Binding-site contacts:
Ligand atom C3 contacts residue GLN151 of chain 1.A at 4.3 Å.
Ligand atom O4 contacts residue GLN151 of chain 1.A at 2.9 Å (h-bond).
Ligand atom C5 contacts residue GLN151 of chain 1.A at 3.6 Å.
Ligand atom O2 contacts residue ASN154 of chain 1.A at 4.2 Å.
Ligand atom O2 contacts residue THR152 of chain 1.A at 3.9 Å.
Ligand atom C4 contacts residue GLN151 of chain 1.A at 4.2 Å.
Ligand atom O4 contacts residue SER94 of chain 1.A at 4.2 Å.
Ligand atom O3 contacts residue THR152 of chain 1.A at 3.4 Å (h-bond).
Ligand atom O5 contacts residue GLN151 of chain 1.A at 4.4 Å.
Ligand atom C1 contacts residue THR152 of chain 1.A at 4.2 Å.
Ligand atom C2 contacts residue THR152 of chain 1.A at 4.5 Å.

Sequence of chain 1.A:
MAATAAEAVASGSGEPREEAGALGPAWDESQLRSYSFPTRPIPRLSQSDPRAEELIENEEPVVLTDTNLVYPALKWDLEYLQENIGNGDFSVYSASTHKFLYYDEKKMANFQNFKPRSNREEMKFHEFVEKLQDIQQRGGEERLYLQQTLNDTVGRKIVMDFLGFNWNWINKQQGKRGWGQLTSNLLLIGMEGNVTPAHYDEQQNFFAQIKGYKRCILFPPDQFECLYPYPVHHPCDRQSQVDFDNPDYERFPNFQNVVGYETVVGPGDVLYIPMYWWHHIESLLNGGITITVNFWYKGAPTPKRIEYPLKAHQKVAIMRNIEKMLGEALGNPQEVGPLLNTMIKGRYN

This protein binds this small molecule.
Small molecule (SMILES): O=C(O)CC[C@H](O)C(=O)O